Binding-site contacts:
Ligand atom O10 contacts residue ASN63 of chain 8.A at 3.2 Å (h-bond).
Ligand atom O1B contacts residue LYS60 of chain 8.A at 3.1 Å.
Ligand atom O4 contacts residue LYS60 of chain 8.A at 4.2 Å.
Ligand atom C1 contacts residue LYS60 of chain 8.A at 4.3 Å.
Ligand atom C3 contacts residue LYS60 of chain 8.A at 4.5 Å.
Ligand atom O10 contacts residue ASP87 of chain 8.A at 3.7 Å.
Ligand atom C10 contacts residue ASN63 of chain 8.A at 3.8 Å.
Ligand atom N5 contacts residue ASN63 of chain 8.A at 4.3 Å.
Ligand atom C4 contacts residue LYS60 of chain 8.A at 4.2 Å.

Sequence of chain 8.A:
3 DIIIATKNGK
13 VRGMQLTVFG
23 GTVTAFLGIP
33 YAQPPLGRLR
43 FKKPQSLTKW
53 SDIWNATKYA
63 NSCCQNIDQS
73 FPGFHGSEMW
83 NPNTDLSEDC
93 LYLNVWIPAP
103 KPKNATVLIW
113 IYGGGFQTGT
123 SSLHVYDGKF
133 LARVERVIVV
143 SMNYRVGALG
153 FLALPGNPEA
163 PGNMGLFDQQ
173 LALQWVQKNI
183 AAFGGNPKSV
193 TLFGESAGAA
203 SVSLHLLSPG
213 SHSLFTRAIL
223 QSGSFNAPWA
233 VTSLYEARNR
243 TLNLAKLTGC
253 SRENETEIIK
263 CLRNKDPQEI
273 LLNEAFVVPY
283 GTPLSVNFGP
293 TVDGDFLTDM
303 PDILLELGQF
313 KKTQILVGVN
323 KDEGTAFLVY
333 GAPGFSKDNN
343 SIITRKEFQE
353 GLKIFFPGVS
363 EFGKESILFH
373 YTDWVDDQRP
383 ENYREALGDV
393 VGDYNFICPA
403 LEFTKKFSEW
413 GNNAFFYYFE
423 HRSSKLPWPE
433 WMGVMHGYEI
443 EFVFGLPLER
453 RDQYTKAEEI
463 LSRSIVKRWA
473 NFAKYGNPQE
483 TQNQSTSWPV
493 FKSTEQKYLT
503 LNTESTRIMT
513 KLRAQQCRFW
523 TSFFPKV

The small molecule below binds the protein below.
Small molecule (SMILES): CC(=O)N[C@H]1[C@H]([C@H](O)[C@H](O)CO)O[C@@](O[C@@H]2[C@@H](O)[C@H](O)O[C@H](CO)[C@@H]2O)(C(=O)O)C[C@@H]1O